Sequence of chain 1.B:
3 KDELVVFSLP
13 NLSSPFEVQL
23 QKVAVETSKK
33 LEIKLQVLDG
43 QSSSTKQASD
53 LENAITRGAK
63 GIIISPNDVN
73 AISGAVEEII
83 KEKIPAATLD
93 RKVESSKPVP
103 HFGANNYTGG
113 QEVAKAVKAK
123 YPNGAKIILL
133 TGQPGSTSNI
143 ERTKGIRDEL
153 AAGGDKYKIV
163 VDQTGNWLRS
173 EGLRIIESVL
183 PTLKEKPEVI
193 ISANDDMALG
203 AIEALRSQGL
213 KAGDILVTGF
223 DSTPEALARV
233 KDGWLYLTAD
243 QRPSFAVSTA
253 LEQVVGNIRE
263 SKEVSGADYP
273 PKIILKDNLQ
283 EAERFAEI

A small-molecule ligand and the protein it binds are described below.
Small molecule (SMILES): N[C@@H](CC(=O)O)C(=O)O

Binding-site contacts:
Ligand atom OD1 contacts residue GLU187 of chain 1.B at 3.1 Å (salt-bridge).
Ligand atom OD2 contacts residue LYS186 of chain 1.B at 2.6 Å (salt-bridge).
Ligand atom OD2 contacts residue LEU185 of chain 1.B at 3.5 Å.
Ligand atom CG contacts residue LYS186 of chain 1.B at 3.8 Å.
Ligand atom OD2 contacts residue GLU187 of chain 1.B at 3.1 Å (salt-bridge).
Ligand atom OXT contacts residue LEU185 of chain 1.B at 3.6 Å.
Ligand atom CB contacts residue VAL162 of chain 1.B at 4.0 Å (hydrophobic).
Ligand atom OD1 contacts residue VAL162 of chain 1.B at 4.0 Å.
Ligand atom C contacts residue LEU185 of chain 1.B at 3.8 Å (hydrophobic).
Ligand atom O contacts residue LEU185 of chain 1.B at 3.9 Å.
Ligand atom CG contacts residue VAL162 of chain 1.B at 4.5 Å (hydrophobic).
Ligand atom CG contacts residue LEU185 of chain 1.B at 4.1 Å (hydrophobic).
Ligand atom OD1 contacts residue LYS186 of chain 1.B at 4.4 Å.
Ligand atom OD1 contacts residue LYS128 of chain 1.B at 4.1 Å.
Ligand atom O contacts residue VAL162 of chain 1.B at 3.6 Å.
Ligand atom CG contacts residue GLU187 of chain 1.B at 3.8 Å.
Ligand atom OD1 contacts residue LEU185 of chain 1.B at 4.2 Å.